Sequence of chain 1.A:
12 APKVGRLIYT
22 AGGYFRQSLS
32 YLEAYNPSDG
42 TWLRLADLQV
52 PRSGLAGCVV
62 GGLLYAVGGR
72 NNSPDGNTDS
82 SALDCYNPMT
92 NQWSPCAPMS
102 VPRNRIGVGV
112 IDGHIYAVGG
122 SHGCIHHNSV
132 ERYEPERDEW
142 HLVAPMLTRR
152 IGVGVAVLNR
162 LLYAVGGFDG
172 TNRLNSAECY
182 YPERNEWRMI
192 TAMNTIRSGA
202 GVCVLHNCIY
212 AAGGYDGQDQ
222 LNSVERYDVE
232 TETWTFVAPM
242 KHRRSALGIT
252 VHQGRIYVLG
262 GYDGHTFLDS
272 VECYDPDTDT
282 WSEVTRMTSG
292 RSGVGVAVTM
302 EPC

The protein below binds the small molecule below.
Small molecule (SMILES): Cc1ccc([C@H](CC(=O)O)NC(=O)Cc2ccc3c(c2)CCCC3)cc1

Binding-site contacts:
Ligand atom N3 contacts residue TYR216 of chain 1.A at 3.7 Å.
Ligand atom C22 contacts residue DTT1 of chain 1.C at 3.6 Å.
Ligand atom C19 contacts residue TYR263 of chain 1.A at 3.7 Å (hydrophobic).
Ligand atom C11 contacts residue SER199 of chain 1.A at 3.6 Å.
Ligand atom C24 contacts residue GLY153 of chain 1.A at 3.8 Å.
Ligand atom C21 contacts residue ARG106 of chain 1.A at 3.4 Å.
Ligand atom C25 contacts residue GLY153 of chain 1.A at 3.8 Å.
Ligand atom C25 contacts residue GLY200 of chain 1.A at 3.4 Å.
Ligand atom C8 contacts residue SER246 of chain 1.A at 3.6 Å.
Ligand atom C23 contacts residue ARG106 of chain 1.A at 3.6 Å.
Ligand atom O12 contacts residue SER199 of chain 1.A at 2.8 Å (h-bond).
Ligand atom O12 contacts residue PHE169 of chain 1.A at 3.8 Å.
Ligand atom C11 contacts residue ARG174 of chain 1.A at 3.6 Å.
Ligand atom C5 contacts residue GLN221 of chain 1.A at 3.6 Å.
Ligand atom C2 contacts residue SER199 of chain 1.A at 3.5 Å.
Ligand atom C4 contacts residue SER246 of chain 1.A at 3.5 Å.
Ligand atom C5 contacts residue TYR216 of chain 1.A at 3.6 Å (hydrophobic).
Ligand atom C26 contacts residue ARG106 of chain 1.A at 3.8 Å.
Ligand atom C22 contacts residue ARG106 of chain 1.A at 3.4 Å.
Ligand atom O12 contacts residue TYR216 of chain 1.A at 3.7 Å.
Ligand atom O6 contacts residue TYR216 of chain 1.A at 3.4 Å.
Ligand atom C26 contacts residue ALA247 of chain 1.A at 3.9 Å (hydrophobic).
Ligand atom C22 contacts residue ALA247 of chain 1.A at 3.8 Å (hydrophobic).
Ligand atom C17 contacts residue PHE268 of chain 1.A at 3.6 Å (hydrophobic).
Ligand atom C5 contacts residue SER246 of chain 1.A at 3.7 Å.
Ligand atom C15 contacts residue TYR263 of chain 1.A at 3.5 Å (hydrophobic).
Ligand atom C9 contacts residue TYR263 of chain 1.A at 3.8 Å (hydrophobic).
Ligand atom O12 contacts residue ARG174 of chain 1.A at 3.0 Å (salt-bridge).
Ligand atom C16 contacts residue SER293 of chain 1.A at 3.8 Å.
Ligand atom C18 contacts residue TYR263 of chain 1.A at 3.8 Å (hydrophobic).
Ligand atom C4 contacts residue TYR216 of chain 1.A at 3.5 Å (hydrophobic).
Ligand atom C23 contacts residue ALA247 of chain 1.A at 3.8 Å (hydrophobic).
Ligand atom C16 contacts residue PHE268 of chain 1.A at 3.6 Å (hydrophobic).
Ligand atom C1 contacts residue SER199 of chain 1.A at 3.6 Å.
Ligand atom C24 contacts residue GLY200 of chain 1.A at 3.7 Å.
Ligand atom C10 contacts residue TYR263 of chain 1.A at 3.8 Å (hydrophobic).
Ligand atom O6 contacts residue SER246 of chain 1.A at 2.7 Å (h-bond).
Ligand atom C14 contacts residue TYR263 of chain 1.A at 3.5 Å (hydrophobic).
Ligand atom O13 contacts residue ARG174 of chain 1.A at 2.9 Å (salt-bridge).
Ligand atom C2 contacts residue ARG106 of chain 1.A at 3.6 Å.